Sequence of chain 1.A:
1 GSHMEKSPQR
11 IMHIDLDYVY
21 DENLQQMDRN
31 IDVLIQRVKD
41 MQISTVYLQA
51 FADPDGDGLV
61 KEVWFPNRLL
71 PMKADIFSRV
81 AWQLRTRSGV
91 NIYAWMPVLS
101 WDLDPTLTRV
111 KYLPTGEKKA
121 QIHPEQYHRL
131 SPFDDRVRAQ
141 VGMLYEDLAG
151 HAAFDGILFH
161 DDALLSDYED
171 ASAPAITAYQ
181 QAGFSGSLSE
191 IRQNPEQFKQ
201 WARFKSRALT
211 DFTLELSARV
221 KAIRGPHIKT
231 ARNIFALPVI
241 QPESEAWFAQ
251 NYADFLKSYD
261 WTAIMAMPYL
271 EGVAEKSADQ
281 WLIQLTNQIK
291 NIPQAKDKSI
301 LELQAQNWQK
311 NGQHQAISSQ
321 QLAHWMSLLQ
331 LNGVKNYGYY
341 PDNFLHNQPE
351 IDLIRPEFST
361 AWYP

This small molecule binds to this protein.
Small molecule (SMILES): N[C@@H]1[C@@H](O)[C@H](O)[C@@H](CO)O[C@H]1O

Binding-site contacts:
Ligand atom O3 contacts residue PHE248 of chain 1.A at 4.1 Å.
Ligand atom O6 contacts residue PHE248 of chain 1.A at 3.3 Å.
Ligand atom C6 contacts residue LEU237 of chain 1.A at 4.1 Å (hydrophobic).
Ligand atom O1 contacts residue LEU270 of chain 1.A at 3.2 Å.
Ligand atom N2 contacts residue LEU270 of chain 1.A at 4.5 Å.
Ligand atom C1 contacts residue GLU271 of chain 1.A at 3.7 Å.
Ligand atom O3 contacts residue LEU164 of chain 1.A at 4.4 Å.
Ligand atom C6 contacts residue GLU271 of chain 1.A at 3.3 Å.
Ligand atom O3 contacts residue GLN126 of chain 1.A at 4.4 Å.
Ligand atom O5 contacts residue PHE235 of chain 1.A at 4.1 Å.
Ligand atom O5 contacts residue PHE248 of chain 1.A at 4.5 Å.
Ligand atom C1 contacts residue PHE235 of chain 1.A at 3.9 Å (hydrophobic).
Ligand atom C2 contacts residue PHE235 of chain 1.A at 3.9 Å (hydrophobic).
Ligand atom C6 contacts residue PHE248 of chain 1.A at 4.0 Å (hydrophobic).
Ligand atom C3 contacts residue PHE235 of chain 1.A at 4.5 Å (hydrophobic).
Ligand atom C5 contacts residue GLU271 of chain 1.A at 3.7 Å.
Ligand atom O1 contacts residue PHE235 of chain 1.A at 3.1 Å.
Ligand atom O3 contacts residue PHE235 of chain 1.A at 3.8 Å.
Ligand atom C5 contacts residue PHE248 of chain 1.A at 4.4 Å (hydrophobic).
Ligand atom C1 contacts residue LEU270 of chain 1.A at 4.0 Å (hydrophobic).
Ligand atom O6 contacts residue GLU271 of chain 1.A at 2.8 Å (salt-bridge).
Ligand atom O6 contacts residue LEU237 of chain 1.A at 3.2 Å.
Ligand atom O1 contacts residue GLU271 of chain 1.A at 3.2 Å (salt-bridge).
Ligand atom O5 contacts residue GLU271 of chain 1.A at 3.1 Å (salt-bridge).
Ligand atom C4 contacts residue PHE248 of chain 1.A at 4.1 Å (hydrophobic).